A protein and the small-molecule ligand that binds it are described below.
Small molecule (SMILES): CC(=O)N[C@@H]1[C@@H](O)[C@H](O)[C@@H](CO)O[C@H]1O

Sequence of chain 1.C:
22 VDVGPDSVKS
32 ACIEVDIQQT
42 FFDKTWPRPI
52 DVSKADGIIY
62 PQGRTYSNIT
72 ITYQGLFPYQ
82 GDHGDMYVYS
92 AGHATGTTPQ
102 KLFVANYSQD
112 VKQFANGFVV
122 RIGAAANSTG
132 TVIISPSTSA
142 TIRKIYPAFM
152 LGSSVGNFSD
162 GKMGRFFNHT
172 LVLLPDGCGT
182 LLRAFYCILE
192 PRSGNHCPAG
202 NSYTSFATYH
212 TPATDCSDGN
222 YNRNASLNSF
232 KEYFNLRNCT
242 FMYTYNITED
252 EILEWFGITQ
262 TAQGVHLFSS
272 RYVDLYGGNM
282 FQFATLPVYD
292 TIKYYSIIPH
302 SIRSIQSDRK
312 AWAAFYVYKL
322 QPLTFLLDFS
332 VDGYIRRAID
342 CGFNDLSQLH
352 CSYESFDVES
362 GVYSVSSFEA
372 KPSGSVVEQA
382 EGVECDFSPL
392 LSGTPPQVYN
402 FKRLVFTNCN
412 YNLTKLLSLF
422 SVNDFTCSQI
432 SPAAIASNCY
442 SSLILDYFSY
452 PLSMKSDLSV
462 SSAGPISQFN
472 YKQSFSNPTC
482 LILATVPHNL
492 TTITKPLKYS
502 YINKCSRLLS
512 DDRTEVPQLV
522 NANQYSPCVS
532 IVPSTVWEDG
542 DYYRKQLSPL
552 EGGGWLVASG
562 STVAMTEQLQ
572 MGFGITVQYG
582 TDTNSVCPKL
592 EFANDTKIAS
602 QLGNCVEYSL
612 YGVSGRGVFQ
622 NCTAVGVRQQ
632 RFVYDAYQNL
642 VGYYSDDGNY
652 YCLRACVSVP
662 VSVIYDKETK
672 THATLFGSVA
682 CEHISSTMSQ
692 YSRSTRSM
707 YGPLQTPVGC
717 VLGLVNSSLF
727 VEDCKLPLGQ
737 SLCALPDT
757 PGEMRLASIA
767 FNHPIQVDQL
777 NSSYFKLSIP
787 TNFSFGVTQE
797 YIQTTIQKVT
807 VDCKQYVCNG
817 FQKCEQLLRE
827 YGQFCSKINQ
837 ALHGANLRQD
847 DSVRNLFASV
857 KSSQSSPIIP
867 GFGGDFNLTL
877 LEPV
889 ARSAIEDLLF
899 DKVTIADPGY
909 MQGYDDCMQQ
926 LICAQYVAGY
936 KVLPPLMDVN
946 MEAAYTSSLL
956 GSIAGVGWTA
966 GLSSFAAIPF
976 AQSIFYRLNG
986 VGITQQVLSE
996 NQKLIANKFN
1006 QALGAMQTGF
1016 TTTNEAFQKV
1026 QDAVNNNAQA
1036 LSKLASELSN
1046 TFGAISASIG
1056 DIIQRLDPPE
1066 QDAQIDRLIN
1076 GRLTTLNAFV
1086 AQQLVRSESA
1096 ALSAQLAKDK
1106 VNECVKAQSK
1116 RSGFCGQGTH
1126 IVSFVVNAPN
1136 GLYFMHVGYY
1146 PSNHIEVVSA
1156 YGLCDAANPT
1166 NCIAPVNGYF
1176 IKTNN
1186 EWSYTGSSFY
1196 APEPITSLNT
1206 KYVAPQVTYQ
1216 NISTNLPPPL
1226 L

Binding-site contacts:
Ligand atom O5 contacts residue ASN169 of chain 1.C at 2.4 Å (h-bond).
Ligand atom O7 contacts residue ASN169 of chain 1.C at 3.2 Å (h-bond).
Ligand atom N2 contacts residue ASN169 of chain 1.C at 2.9 Å (h-bond).
Ligand atom C8 contacts residue ASN169 of chain 1.C at 4.4 Å.
Ligand atom C3 contacts residue ASN169 of chain 1.C at 3.8 Å.
Ligand atom C1 contacts residue ASN169 of chain 1.C at 1.4 Å.
Ligand atom O5 contacts residue PHE168 of chain 1.C at 3.7 Å.
Ligand atom C7 contacts residue ASN169 of chain 1.C at 3.2 Å.
Ligand atom C6 contacts residue PHE168 of chain 1.C at 3.8 Å (hydrophobic).
Ligand atom C5 contacts residue ASN169 of chain 1.C at 3.7 Å.
Ligand atom C4 contacts residue ASN169 of chain 1.C at 4.2 Å.
Ligand atom C2 contacts residue ASN169 of chain 1.C at 2.5 Å.
Ligand atom O6 contacts residue PHE168 of chain 1.C at 3.6 Å.